The protein below binds the small molecule below.
Small molecule (SMILES): CO[P](=O)(O)O[C@H]1[C@@H](O)[C@H](n2ccc(=O)[nH]c2=O)O[C@@H]1COP(=O)(O)O

Binding-site contacts:
Ligand atom OP3 contacts residue ARG125 of chain 1.I at 2.6 Å.
Ligand atom OP2 contacts residue SER77 of chain 1.I at 4.0 Å.
Ligand atom OP1 contacts residue ARG131 of chain 1.I at 3.4 Å (salt-bridge).
Ligand atom O5' contacts residue ARG131 of chain 1.I at 2.9 Å (salt-bridge).
Ligand atom C5' contacts residue ARG131 of chain 1.I at 3.2 Å.
Ligand atom C5' contacts residue MET76 of chain 1.I at 4.3 Å (hydrophobic).
Ligand atom C4' contacts residue ARG125 of chain 1.I at 4.3 Å.
Ligand atom P contacts residue ARG131 of chain 1.I at 3.5 Å.
Ligand atom C5 contacts residue ARG125 of chain 1.I at 3.7 Å.
Ligand atom C2' contacts residue ARG125 of chain 1.I at 3.7 Å.
Ligand atom C4 contacts residue ARG125 of chain 1.I at 3.7 Å.
Ligand atom P contacts residue ARG125 of chain 1.I at 3.7 Å.
Ligand atom C1' contacts residue ARG125 of chain 1.I at 4.3 Å.
Ligand atom N1 contacts residue ARG125 of chain 1.I at 3.8 Å.
Ligand atom OP3 contacts residue SER77 of chain 1.I at 4.3 Å.
Ligand atom O3' contacts residue ARG125 of chain 1.I at 4.0 Å.
Ligand atom C6 contacts residue ARG125 of chain 1.I at 3.7 Å.
Ligand atom OP2 contacts residue ARG131 of chain 1.I at 3.6 Å.
Ligand atom O5' contacts residue ARG125 of chain 1.I at 3.0 Å (salt-bridge).
Ligand atom C5' contacts residue ARG125 of chain 1.I at 4.2 Å.
Ligand atom C2 contacts residue ARG125 of chain 1.I at 3.9 Å.
Ligand atom O4 contacts residue ARG125 of chain 1.I at 4.0 Å.
Ligand atom N3 contacts residue ARG125 of chain 1.I at 3.7 Å.
Ligand atom C5' contacts residue SER77 of chain 1.I at 4.4 Å.
Ligand atom OP1 contacts residue ARG125 of chain 1.I at 2.8 Å (salt-bridge).
Ligand atom O2 contacts residue ARG125 of chain 1.I at 4.1 Å.
Ligand atom C3' contacts residue ARG125 of chain 1.I at 3.3 Å.

Sequence of chain 1.I:
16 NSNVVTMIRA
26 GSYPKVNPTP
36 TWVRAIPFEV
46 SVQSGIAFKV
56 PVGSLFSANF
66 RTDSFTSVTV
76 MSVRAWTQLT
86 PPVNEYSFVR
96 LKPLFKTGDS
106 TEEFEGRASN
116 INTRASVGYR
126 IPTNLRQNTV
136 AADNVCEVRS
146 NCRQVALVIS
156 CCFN